Sequence of chain 1.E:
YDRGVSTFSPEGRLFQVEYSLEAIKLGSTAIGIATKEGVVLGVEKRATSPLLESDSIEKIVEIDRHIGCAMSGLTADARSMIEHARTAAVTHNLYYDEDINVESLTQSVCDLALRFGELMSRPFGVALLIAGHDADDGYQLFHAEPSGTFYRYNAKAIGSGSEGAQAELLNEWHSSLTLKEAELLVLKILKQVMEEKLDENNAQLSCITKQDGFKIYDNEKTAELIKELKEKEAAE

Sequence of chain 1.F:
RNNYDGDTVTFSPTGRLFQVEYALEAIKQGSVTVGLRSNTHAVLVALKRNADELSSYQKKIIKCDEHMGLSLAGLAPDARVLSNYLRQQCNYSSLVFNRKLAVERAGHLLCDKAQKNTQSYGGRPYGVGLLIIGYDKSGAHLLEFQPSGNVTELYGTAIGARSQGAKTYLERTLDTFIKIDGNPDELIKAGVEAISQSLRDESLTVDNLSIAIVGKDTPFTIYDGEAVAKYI

Binding-site contacts:
Ligand atom NH1 contacts residue ARG20 of chain 1.E at 3.8 Å.
Ligand atom NH1 contacts residue GLU25 of chain 1.E at 3.3 Å.
Ligand atom CD2 contacts residue GLU159 of chain 1.E at 3.5 Å.
Ligand atom CE2 contacts residue GLN31 of chain 1.F at 3.4 Å.
Ligand atom OH contacts residue ARG20 of chain 1.E at 3.0 Å.
Ligand atom CZ contacts residue GLY19 of chain 1.E at 3.6 Å.
Ligand atom C contacts residue SER33 of chain 1.F at 3.5 Å.
Ligand atom CB contacts residue GLN60 of chain 1.F at 3.5 Å.
Ligand atom OH contacts residue GLY19 of chain 1.E at 2.7 Å (h-bond).
Ligand atom OXT contacts residue LYS62 of chain 1.F at 3.4 Å (salt-bridge).
Ligand atom CZ contacts residue LEU28 of chain 1.E at 3.7 Å (hydrophobic).
Ligand atom NH2 contacts residue GLU25 of chain 1.E at 2.7 Å (salt-bridge).
Ligand atom CD1 contacts residue ALA28 of chain 1.F at 3.5 Å (hydrophobic).
Ligand atom OH contacts residue GLU159 of chain 1.E at 3.5 Å (salt-bridge).
Ligand atom OXT contacts residue GLY32 of chain 1.F at 3.4 Å.
Ligand atom CE1 contacts residue GLY19 of chain 1.E at 3.6 Å.
Ligand atom CZ contacts residue ARG20 of chain 1.E at 3.5 Å.
Ligand atom CA contacts residue GLY76 of chain 1.F at 3.8 Å.
Ligand atom C contacts residue LYS62 of chain 1.F at 3.4 Å.
Ligand atom CD2 contacts residue GLN31 of chain 1.F at 3.8 Å.
Ligand atom CZ contacts residue GLU25 of chain 1.E at 3.1 Å.
Ligand atom CB contacts residue ARG51 of chain 1.F at 3.8 Å.
Ligand atom N contacts residue GLY76 of chain 1.F at 3.0 Å (h-bond).
Ligand atom O contacts residue LYS62 of chain 1.F at 2.6 Å (salt-bridge).
Ligand atom CE1 contacts residue ALA28 of chain 1.F at 3.8 Å (hydrophobic).
Ligand atom CB contacts residue LEU74 of chain 1.F at 3.5 Å (hydrophobic).
Ligand atom OXT contacts residue ALA75 of chain 1.F at 3.3 Å.
Ligand atom OXT contacts residue GLY76 of chain 1.F at 3.0 Å (h-bond).
Ligand atom CD contacts residue ARG20 of chain 1.E at 3.1 Å.
Ligand atom CB contacts residue ARG51 of chain 1.F at 3.8 Å.
Ligand atom CG contacts residue ARG20 of chain 1.E at 3.7 Å.
Ligand atom CD1 contacts residue LEU77 of chain 1.F at 3.4 Å (hydrophobic).
Ligand atom CE2 contacts residue GLU159 of chain 1.E at 2.9 Å.
Ligand atom O contacts residue TYR165 of chain 1.E at 3.7 Å.
Ligand atom NE contacts residue ARG20 of chain 1.E at 3.1 Å (salt-bridge).
Ligand atom O contacts residue ARG51 of chain 1.F at 3.1 Å (salt-bridge).
Ligand atom CE1 contacts residue LEU77 of chain 1.F at 3.3 Å (hydrophobic).
Ligand atom OH contacts residue LEU28 of chain 1.E at 3.8 Å.
Ligand atom O contacts residue SER33 of chain 1.F at 3.2 Å.
Ligand atom OXT contacts residue SER33 of chain 1.F at 3.1 Å (h-bond).

This protein binds this small molecule.
Small molecule (SMILES): C[C@H](N)C(=O)N[C@@H](CCCN=C(N)N)C(=O)N[C@@H](CO)C(=O)N[C@@H](Cc1ccc(O)cc1)C(=O)N[C@@H](Cc1ccc(O)cc1)C(=O)N[C@@H](C)C(=O)O